Sequence of chain 1.E:
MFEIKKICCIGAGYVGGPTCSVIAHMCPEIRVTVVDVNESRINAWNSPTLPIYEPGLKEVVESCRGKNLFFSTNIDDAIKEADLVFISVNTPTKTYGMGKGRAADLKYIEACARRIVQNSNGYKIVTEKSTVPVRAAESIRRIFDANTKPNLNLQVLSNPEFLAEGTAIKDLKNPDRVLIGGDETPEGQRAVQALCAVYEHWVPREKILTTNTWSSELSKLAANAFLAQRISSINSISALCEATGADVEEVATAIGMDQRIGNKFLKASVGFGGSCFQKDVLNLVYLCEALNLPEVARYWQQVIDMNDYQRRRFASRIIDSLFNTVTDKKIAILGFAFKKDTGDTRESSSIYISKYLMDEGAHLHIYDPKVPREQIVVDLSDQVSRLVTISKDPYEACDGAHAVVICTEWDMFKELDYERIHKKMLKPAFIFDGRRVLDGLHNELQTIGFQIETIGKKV

Sequence of chain 1.F:
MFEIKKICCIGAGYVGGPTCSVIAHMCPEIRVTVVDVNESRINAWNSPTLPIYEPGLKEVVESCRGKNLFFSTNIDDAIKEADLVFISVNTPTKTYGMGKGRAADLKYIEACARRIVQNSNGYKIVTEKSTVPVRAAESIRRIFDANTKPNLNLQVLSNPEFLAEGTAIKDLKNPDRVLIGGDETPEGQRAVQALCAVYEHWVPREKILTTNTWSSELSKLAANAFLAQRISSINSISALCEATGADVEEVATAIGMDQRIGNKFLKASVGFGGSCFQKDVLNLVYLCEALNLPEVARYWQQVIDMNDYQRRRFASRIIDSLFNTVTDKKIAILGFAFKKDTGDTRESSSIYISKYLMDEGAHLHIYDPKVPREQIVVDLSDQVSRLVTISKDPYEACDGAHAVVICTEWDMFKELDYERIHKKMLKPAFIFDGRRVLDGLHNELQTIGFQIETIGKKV

This protein binds this small molecule.
Small molecule (SMILES): O=c1ccn([C@@H]2O[C@H](CO[P](=O)(O)O[P](=O)(O)O[C@H]3OC[C@@H](O)[C@H](O)[C@H]3O)[C@@H](O)[C@H]2O)c(=O)[nH]1

Binding-site contacts:
Ligand atom O1B contacts residue PHE338 of chain 1.E at 3.3 Å.
Ligand atom O2D contacts residue LYS339 of chain 1.E at 3.4 Å.
Ligand atom O2 contacts residue SER269 of chain 1.E at 2.5 Å (h-bond).
Ligand atom O2A contacts residue PHE265 of chain 1.E at 3.2 Å.
Ligand atom O4D contacts residue PHE272 of chain 1.E at 3.0 Å.
Ligand atom O2' contacts residue ARG260 of chain 1.F at 2.9 Å (salt-bridge).
Ligand atom O3' contacts residue PHE162 of chain 1.E at 3.0 Å (h-bond).
Ligand atom O3A contacts residue ALA164 of chain 1.E at 3.4 Å.
Ligand atom O2 contacts residue ARG442 of chain 1.E at 3.5 Å (salt-bridge).
Ligand atom O2 contacts residue ILE231 of chain 1.E at 3.6 Å.
Ligand atom O2B contacts residue PHE338 of chain 1.E at 3.1 Å.
Ligand atom C4' contacts residue LYS220 of chain 1.E at 3.4 Å.
Ligand atom C4 contacts residue LYS267 of chain 1.E at 3.7 Å.
Ligand atom O4' contacts residue GLU161 of chain 1.E at 3.2 Å (salt-bridge).
Ligand atom C3' contacts residue PHE162 of chain 1.E at 3.3 Å (hydrophobic).
Ligand atom C4' contacts residue PHE162 of chain 1.E at 3.7 Å (hydrophobic).
Ligand atom C5' contacts residue LEU163 of chain 1.E at 3.6 Å (hydrophobic).
Ligand atom C3D contacts residue PHE338 of chain 1.E at 3.5 Å (hydrophobic).
Ligand atom C4D contacts residue GLY273 of chain 1.E at 3.6 Å.
Ligand atom O3D contacts residue GLY273 of chain 1.E at 3.3 Å (h-bond).
Ligand atom O4' contacts residue PHE162 of chain 1.E at 3.0 Å.
Ligand atom O3D contacts residue PHE338 of chain 1.E at 2.5 Å (h-bond).
Ligand atom O1A contacts residue LYS339 of chain 1.E at 3.1 Å (salt-bridge).
Ligand atom O4 contacts residue PHE265 of chain 1.E at 3.3 Å.
Ligand atom O5' contacts residue CYS276 of chain 1.E at 3.1 Å.
Ligand atom O5D contacts residue PHE338 of chain 1.E at 3.6 Å.
Ligand atom O4' contacts residue THR131 of chain 1.E at 3.4 Å (h-bond).
Ligand atom O4 contacts residue LYS267 of chain 1.E at 3.3 Å (salt-bridge).
Ligand atom C4' contacts residue LEU163 of chain 1.E at 3.3 Å (hydrophobic).
Ligand atom C3' contacts residue LEU163 of chain 1.E at 3.4 Å (hydrophobic).
Ligand atom O4' contacts residue LYS220 of chain 1.E at 3.3 Å (salt-bridge).
Ligand atom O3' contacts residue ARG260 of chain 1.F at 3.0 Å (salt-bridge).
Ligand atom N3 contacts residue LYS267 of chain 1.E at 2.9 Å (salt-bridge).
Ligand atom C5D contacts residue PHE277 of chain 1.E at 3.5 Å (hydrophobic).
Ligand atom C5' contacts residue CYS276 of chain 1.E at 3.5 Å (hydrophobic).
Ligand atom O2D contacts residue ARG442 of chain 1.E at 3.1 Å (salt-bridge).
Ligand atom O4' contacts residue LEU163 of chain 1.E at 2.5 Å (h-bond).
Ligand atom O2A contacts residue PHE277 of chain 1.E at 3.4 Å.
Ligand atom O2B contacts residue GLU165 of chain 1.E at 3.0 Å (salt-bridge).
Ligand atom C5' contacts residue THR131 of chain 1.E at 3.1 Å.